A small-molecule ligand and the protein it binds are described below.
Small molecule (SMILES): COCCOCCOc1cc([C@H](C(=O)N2C[C@H](O)C[C@H]2C(=O)N[C@@H](C)c2ccc(-c3scnc3C)cc2)C(C)C)on1

Sequence of chain 1.L:
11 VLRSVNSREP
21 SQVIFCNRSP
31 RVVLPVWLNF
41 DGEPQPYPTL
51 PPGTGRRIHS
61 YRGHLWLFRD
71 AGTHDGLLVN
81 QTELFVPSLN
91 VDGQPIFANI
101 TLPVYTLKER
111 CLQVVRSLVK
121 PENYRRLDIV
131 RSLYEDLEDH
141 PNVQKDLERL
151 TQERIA

Binding-site contacts:
Ligand atom O6 contacts residue TYR47 of chain 1.L at 2.8 Å (h-bond).
Ligand atom C25 contacts residue HIS59 of chain 1.L at 3.6 Å.
Ligand atom O5 contacts residue HIS64 of chain 1.L at 2.5 Å (h-bond).
Ligand atom C24 contacts residue ILE58 of chain 1.L at 3.4 Å (hydrophobic).
Ligand atom C14 contacts residue TRP66 of chain 1.L at 3.7 Å (hydrophobic).
Ligand atom N2 contacts residue HIS59 of chain 1.L at 2.9 Å (h-bond).
Ligand atom O3 contacts residue TYR61 of chain 1.L at 3.6 Å.
Ligand atom N3 contacts residue PRO48 of chain 1.L at 3.5 Å (h-bond).
Ligand atom C7 contacts residue TYR61 of chain 1.L at 3.5 Å (hydrophobic).
Ligand atom C14 contacts residue HIS64 of chain 1.L at 3.5 Å.
Ligand atom C14 contacts residue SER60 of chain 1.L at 3.7 Å.
Ligand atom C15 contacts residue HIS59 of chain 1.L at 3.6 Å.
Ligand atom S contacts residue ILE58 of chain 1.L at 3.5 Å.
Ligand atom O5 contacts residue TYR61 of chain 1.L at 3.4 Å.
Ligand atom O3 contacts residue HIS64 of chain 1.L at 3.6 Å.
Ligand atom N contacts residue ASN16 of chain 1.L at 3.6 Å.
Ligand atom C13 contacts residue TRP37 of chain 1.L at 3.6 Å (hydrophobic).
Ligand atom C29 contacts residue PRO48 of chain 1.L at 3.1 Å (hydrophobic).
Ligand atom C15 contacts residue TYR47 of chain 1.L at 3.7 Å (hydrophobic).
Ligand atom C22 contacts residue TYR47 of chain 1.L at 3.6 Å (hydrophobic).
Ligand atom C12 contacts residue TYR61 of chain 1.L at 3.5 Å (hydrophobic).
Ligand atom C26 contacts residue ILE58 of chain 1.L at 3.4 Å (hydrophobic).
Ligand atom C13 contacts residue TYR47 of chain 1.L at 3.4 Å (hydrophobic).
Ligand atom C15 contacts residue TRP66 of chain 1.L at 3.5 Å (hydrophobic).
Ligand atom C3 contacts residue ARG18 of chain 1.L at 3.4 Å.
Ligand atom O4 contacts residue TYR61 of chain 1.L at 3.3 Å.
Ligand atom C6 contacts residue TYR61 of chain 1.L at 3.6 Å (hydrophobic).
Ligand atom C16 contacts residue HIS59 of chain 1.L at 3.4 Å.
Ligand atom O3 contacts residue PHE40 of chain 1.L at 3.6 Å.
Ligand atom C2 contacts residue TYR61 of chain 1.L at 3.4 Å (hydrophobic).
Ligand atom O5 contacts residue SER60 of chain 1.L at 2.8 Å (h-bond).
Ligand atom O2 contacts residue TYR61 of chain 1.L at 3.7 Å.
Ligand atom N3 contacts residue ARG56 of chain 1.L at 3.0 Å (salt-bridge).
Ligand atom C1 contacts residue TYR61 of chain 1.L at 3.6 Å (hydrophobic).
Ligand atom C contacts residue PRO20 of chain 1.L at 3.7 Å (hydrophobic).
Ligand atom O1 contacts residue TYR61 of chain 1.L at 3.5 Å.
Ligand atom C17 contacts residue TYR47 of chain 1.L at 3.6 Å (hydrophobic).
Ligand atom C4 contacts residue ARG18 of chain 1.L at 3.6 Å.
Ligand atom C17 contacts residue HIS59 of chain 1.L at 3.6 Å.
Ligand atom C5 contacts residue TYR61 of chain 1.L at 3.6 Å (hydrophobic).